Sequence of chain 1.B:
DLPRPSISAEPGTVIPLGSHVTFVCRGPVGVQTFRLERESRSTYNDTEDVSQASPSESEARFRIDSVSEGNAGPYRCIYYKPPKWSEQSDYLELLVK

Binding-site contacts:
Ligand atom CA contacts residue TYR96 of chain 1.B at 3.9 Å (hydrophobic).
Ligand atom O contacts residue TYR96 of chain 1.B at 3.0 Å (h-bond).
Ligand atom CA contacts residue ASP95 of chain 1.B at 4.3 Å.
Ligand atom O contacts residue SER94 of chain 1.B at 4.4 Å.
Ligand atom C contacts residue TYR96 of chain 1.B at 3.4 Å (hydrophobic).
Ligand atom OXT contacts residue TYR96 of chain 1.B at 3.5 Å.
Ligand atom N contacts residue ASP95 of chain 1.B at 3.2 Å (salt-bridge).
Ligand atom C contacts residue ASP95 of chain 1.B at 4.2 Å.
Ligand atom O contacts residue ASP95 of chain 1.B at 3.1 Å.

The protein below binds the small molecule below.
Small molecule (SMILES): NCC(=O)O